Sequence of chain 2.A:
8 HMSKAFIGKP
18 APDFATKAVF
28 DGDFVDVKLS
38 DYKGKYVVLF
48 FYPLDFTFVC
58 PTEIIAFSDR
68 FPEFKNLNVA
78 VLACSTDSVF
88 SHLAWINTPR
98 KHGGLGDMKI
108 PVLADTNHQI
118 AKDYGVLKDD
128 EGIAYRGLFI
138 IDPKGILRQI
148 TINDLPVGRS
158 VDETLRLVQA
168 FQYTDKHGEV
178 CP

Binding-site contacts:
Ligand atom C12 contacts residue CYS57 of chain 2.B at 2.7 Å (hydrophobic).
Ligand atom C12 contacts residue VAL56 of chain 2.B at 4.1 Å (hydrophobic).
Ligand atom N10 contacts residue CYS57 of chain 2.B at 4.4 Å.
Ligand atom C11 contacts residue CYS178 of chain 2.A at 2.7 Å (hydrophobic).
Ligand atom O3 contacts residue CYS57 of chain 2.B at 4.3 Å.
Ligand atom N10 contacts residue PHE55 of chain 2.B at 3.9 Å.
Ligand atom C11 contacts residue PHE55 of chain 2.B at 4.1 Å (hydrophobic).
Ligand atom N10 contacts residue CYS178 of chain 2.A at 3.1 Å (h-bond).
Ligand atom C2 contacts residue CYS57 of chain 2.B at 2.7 Å (hydrophobic).
Ligand atom C5 contacts residue GLY100 of chain 2.B at 4.5 Å.
Ligand atom C12 contacts residue CYS178 of chain 2.A at 1.7 Å (hydrophobic).
Ligand atom C12 contacts residue PHE55 of chain 2.B at 3.7 Å (hydrophobic).
Ligand atom N3 contacts residue CYS57 of chain 2.B at 4.0 Å.
Ligand atom C1 contacts residue CYS178 of chain 2.A at 4.5 Å (hydrophobic).
Ligand atom C5 contacts residue LYS98 of chain 2.B at 3.7 Å.
Ligand atom O3 contacts residue ARG97 of chain 2.B at 4.1 Å.
Ligand atom C11 contacts residue CYS57 of chain 2.B at 3.1 Å (hydrophobic).
Ligand atom C2 contacts residue CYS178 of chain 2.A at 3.9 Å (hydrophobic).
Ligand atom C1 contacts residue CYS57 of chain 2.B at 1.7 Å (hydrophobic).
Ligand atom C6 contacts residue LYS98 of chain 2.B at 4.0 Å.
Ligand atom C1 contacts residue PRO179 of chain 2.A at 4.3 Å (hydrophobic).
Ligand atom C9 contacts residue CYS178 of chain 2.A at 4.3 Å (hydrophobic).

This small molecule binds to this protein.
Small molecule (SMILES): [O-][n+]1c(CBr)c(CBr)[n+]([O-])c2ccccc21

Sequence of chain 2.B:
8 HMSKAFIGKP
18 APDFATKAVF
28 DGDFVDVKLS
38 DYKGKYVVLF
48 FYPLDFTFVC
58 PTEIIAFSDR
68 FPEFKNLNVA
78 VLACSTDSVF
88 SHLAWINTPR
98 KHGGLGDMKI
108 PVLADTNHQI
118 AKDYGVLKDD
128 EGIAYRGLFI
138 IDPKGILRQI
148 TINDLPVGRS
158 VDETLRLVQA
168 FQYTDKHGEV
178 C